Sequence of chain 1.C:
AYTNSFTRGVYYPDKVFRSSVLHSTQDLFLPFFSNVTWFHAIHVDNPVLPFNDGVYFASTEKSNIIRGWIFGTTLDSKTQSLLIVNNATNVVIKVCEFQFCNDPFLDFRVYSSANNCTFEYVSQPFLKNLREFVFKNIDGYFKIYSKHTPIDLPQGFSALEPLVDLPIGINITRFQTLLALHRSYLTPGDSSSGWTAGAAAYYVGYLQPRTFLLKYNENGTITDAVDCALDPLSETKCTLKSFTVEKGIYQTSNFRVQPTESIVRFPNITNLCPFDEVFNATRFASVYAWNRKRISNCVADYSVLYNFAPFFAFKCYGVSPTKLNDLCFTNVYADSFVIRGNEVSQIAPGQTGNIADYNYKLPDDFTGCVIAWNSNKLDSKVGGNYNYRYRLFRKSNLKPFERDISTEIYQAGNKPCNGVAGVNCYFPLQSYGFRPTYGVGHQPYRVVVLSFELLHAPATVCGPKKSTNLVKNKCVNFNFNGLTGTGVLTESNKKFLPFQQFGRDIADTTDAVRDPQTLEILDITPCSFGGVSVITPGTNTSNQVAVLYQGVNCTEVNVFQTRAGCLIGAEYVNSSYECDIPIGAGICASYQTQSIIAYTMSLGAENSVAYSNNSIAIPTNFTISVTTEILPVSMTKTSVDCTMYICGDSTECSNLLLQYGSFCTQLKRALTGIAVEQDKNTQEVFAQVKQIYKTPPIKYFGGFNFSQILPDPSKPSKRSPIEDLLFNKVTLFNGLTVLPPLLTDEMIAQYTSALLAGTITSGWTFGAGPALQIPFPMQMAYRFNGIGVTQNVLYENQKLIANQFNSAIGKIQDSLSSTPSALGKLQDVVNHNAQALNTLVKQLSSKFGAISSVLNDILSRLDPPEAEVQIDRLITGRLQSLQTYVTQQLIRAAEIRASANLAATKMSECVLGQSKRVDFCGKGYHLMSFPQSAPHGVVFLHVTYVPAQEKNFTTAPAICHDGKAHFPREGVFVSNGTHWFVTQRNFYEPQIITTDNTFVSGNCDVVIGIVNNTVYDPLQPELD

Binding-site contacts:
Ligand atom O3 contacts residue ASN657 of chain 1.C at 4.3 Å.
Ligand atom C2 contacts residue ASN657 of chain 1.C at 3.0 Å.
Ligand atom O7 contacts residue ASN657 of chain 1.C at 3.1 Å (h-bond).
Ligand atom C5 contacts residue ASN657 of chain 1.C at 4.3 Å.
Ligand atom C7 contacts residue TYR655 of chain 1.C at 4.2 Å (hydrophobic).
Ligand atom C1 contacts residue ASN657 of chain 1.C at 3.1 Å.
Ligand atom C3 contacts residue ASN657 of chain 1.C at 4.0 Å.
Ligand atom C4 contacts residue ASN657 of chain 1.C at 4.1 Å.
Ligand atom C7 contacts residue ASN657 of chain 1.C at 3.8 Å.
Ligand atom O5 contacts residue ASN657 of chain 1.C at 3.1 Å (h-bond).
Ligand atom N2 contacts residue ASN657 of chain 1.C at 3.8 Å.
Ligand atom O6 contacts residue ASN657 of chain 1.C at 4.4 Å.
Ligand atom C8 contacts residue TYR655 of chain 1.C at 3.6 Å (hydrophobic).

This small molecule binds to this protein.
Small molecule (SMILES): CC(=O)N[C@@H]1[C@@H](O)[C@H](O)[C@@H](CO)O[C@H]1O